A protein and the small-molecule ligand that binds it are described below.
Small molecule (SMILES): CC(=O)N[C@@H]1[C@@H](O)[C@H](O[C@@H]2O[C@H](CO)[C@@H](O)[C@H](O)[C@H]2NC(C)=O)[C@@H](CO)O[C@@H]1O

Sequence of chain 1.A:
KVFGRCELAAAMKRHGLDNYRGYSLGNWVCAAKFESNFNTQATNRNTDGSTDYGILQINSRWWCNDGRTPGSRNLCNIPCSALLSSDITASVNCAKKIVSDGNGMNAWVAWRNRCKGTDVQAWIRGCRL

Binding-site contacts:
Ligand atom C7 contacts residue ASN59 of chain 1.A at 3.6 Å.
Ligand atom O4 contacts residue ASP48 of chain 1.A at 3.4 Å (salt-bridge).
Ligand atom C1 contacts residue GLN57 of chain 1.A at 3.2 Å.
Ligand atom O3 contacts residue ASN59 of chain 1.A at 2.8 Å (h-bond).
Ligand atom C7 contacts residue ALA107 of chain 1.A at 3.7 Å (hydrophobic).
Ligand atom C2 contacts residue GLN57 of chain 1.A at 3.2 Å.
Ligand atom O1 contacts residue VAL109 of chain 1.A at 3.0 Å (h-bond).
Ligand atom O5 contacts residue GLN57 of chain 1.A at 3.8 Å.
Ligand atom O1 contacts residue TRP108 of chain 1.A at 3.4 Å.
Ligand atom O4 contacts residue VAL109 of chain 1.A at 3.7 Å.
Ligand atom C6 contacts residue SER50 of chain 1.A at 3.7 Å.
Ligand atom C6 contacts residue ASP52 of chain 1.A at 3.6 Å.
Ligand atom C4 contacts residue ASP52 of chain 1.A at 3.7 Å.
Ligand atom O1 contacts residue ALA107 of chain 1.A at 3.6 Å.
Ligand atom N2 contacts residue ALA107 of chain 1.A at 3.0 Å (h-bond).
Ligand atom O5 contacts residue ASP52 of chain 1.A at 3.8 Å.
Ligand atom C8 contacts residue ALA107 of chain 1.A at 3.6 Å (hydrophobic).
Ligand atom O1 contacts residue GLU35 of chain 1.A at 2.7 Å (salt-bridge).
Ligand atom C5 contacts residue ASN46 of chain 1.A at 3.7 Å.
Ligand atom O5 contacts residue GLU35 of chain 1.A at 3.7 Å.
Ligand atom C6 contacts residue ASN46 of chain 1.A at 3.6 Å.
Ligand atom C8 contacts residue TRP108 of chain 1.A at 3.6 Å (hydrophobic).
Ligand atom O1 contacts residue NA1 of chain 1.D at 3.6 Å (h-bond).
Ligand atom N2 contacts residue GLN57 of chain 1.A at 3.5 Å (h-bond).
Ligand atom C1 contacts residue GLU35 of chain 1.A at 3.5 Å.
Ligand atom C6 contacts residue ARG61 of chain 1.A at 3.7 Å.
Ligand atom O7 contacts residue TRP63 of chain 1.A at 3.7 Å.
Ligand atom C3 contacts residue ALA107 of chain 1.A at 3.8 Å (hydrophobic).
Ligand atom O5 contacts residue NA1 of chain 1.D at 2.4 Å (h-bond).
Ligand atom O6 contacts residue TRP62 of chain 1.A at 3.7 Å.
Ligand atom O7 contacts residue ILE58 of chain 1.A at 3.3 Å.
Ligand atom C7 contacts residue GLN57 of chain 1.A at 3.5 Å.
Ligand atom C1 contacts residue NA1 of chain 1.D at 3.2 Å.
Ligand atom O6 contacts residue NA1 of chain 1.D at 2.4 Å (h-bond).
Ligand atom C5 contacts residue NA1 of chain 1.D at 3.1 Å.
Ligand atom O7 contacts residue VAL109 of chain 1.A at 3.5 Å.
Ligand atom C6 contacts residue NA1 of chain 1.D at 3.2 Å.
Ligand atom O7 contacts residue GLN57 of chain 1.A at 3.3 Å (h-bond).
Ligand atom O6 contacts residue ASN59 of chain 1.A at 3.7 Å.
Ligand atom O7 contacts residue ASN59 of chain 1.A at 2.8 Å (h-bond).